Binding-site contacts:
Ligand atom C1 contacts residue SER90 of chain 1.D at 3.5 Å.
Ligand atom C7 contacts residue MET183 of chain 1.D at 3.5 Å (hydrophobic).
Ligand atom C27 contacts residue THR192 of chain 1.D at 3.2 Å.
Ligand atom C18 contacts residue GLY92 of chain 1.D at 4.0 Å.
Ligand atom C6 contacts residue TRP242 of chain 1.D at 3.7 Å (hydrophobic).
Ligand atom C21 contacts residue THR192 of chain 1.D at 3.8 Å.
Ligand atom O29 contacts residue THR184 of chain 1.D at 4.1 Å.
Ligand atom C28 contacts residue LEU147 of chain 1.D at 3.0 Å (hydrophobic).
Ligand atom C11 contacts residue SER90 of chain 1.D at 4.1 Å.
Ligand atom C2 contacts residue TYR151 of chain 1.D at 2.9 Å (hydrophobic).
Ligand atom C10 contacts residue TYR151 of chain 1.D at 4.1 Å (hydrophobic).
Ligand atom C28 contacts residue GLY92 of chain 1.D at 3.4 Å.
Ligand atom C27 contacts residue MET183 of chain 1.D at 4.0 Å (hydrophobic).
Ligand atom C26 contacts residue THR148 of chain 1.D at 3.4 Å.
Ligand atom O11 contacts residue GLY92 of chain 1.D at 4.0 Å.
Ligand atom C12 contacts residue GLY92 of chain 1.D at 3.7 Å.
Ligand atom O11 contacts residue THR91 of chain 1.D at 3.4 Å (h-bond).
Ligand atom C23 contacts residue LEU147 of chain 1.D at 3.3 Å (hydrophobic).
Ligand atom C3 contacts residue TYR151 of chain 1.D at 3.9 Å (hydrophobic).
Ligand atom O29 contacts residue LEU17 of chain 1.D at 4.1 Å.
Ligand atom C20 contacts residue THR192 of chain 1.D at 3.2 Å.
Ligand atom C19 contacts residue THR148 of chain 1.D at 3.6 Å.
Ligand atom C16 contacts residue VAL251 of chain 1.C at 3.8 Å (hydrophobic).
Ligand atom C25 contacts residue MET183 of chain 1.D at 3.3 Å (hydrophobic).
Ligand atom C19 contacts residue TYR151 of chain 1.D at 3.1 Å (hydrophobic).
Ligand atom O11 contacts residue SER90 of chain 1.D at 3.2 Å.
Ligand atom C34 contacts residue THR192 of chain 1.D at 3.1 Å.
Ligand atom C25 contacts residue GLY182 of chain 1.D at 3.6 Å.
Ligand atom C15 contacts residue MET183 of chain 1.D at 4.0 Å (hydrophobic).
Ligand atom C1 contacts residue TYR151 of chain 1.D at 3.6 Å (hydrophobic).
Ligand atom C32 contacts residue TYR151 of chain 1.D at 3.6 Å (hydrophobic).
Ligand atom O33 contacts residue TYR151 of chain 1.D at 3.1 Å (h-bond).
Ligand atom O32 contacts residue ILE136 of chain 1.D at 4.1 Å.
Ligand atom O32 contacts residue ASN86 of chain 1.D at 3.9 Å.
Ligand atom C30 contacts residue TYR151 of chain 1.D at 3.9 Å (hydrophobic).
Ligand atom C17 contacts residue LEU147 of chain 1.D at 4.1 Å (hydrophobic).
Ligand atom C2 contacts residue SER90 of chain 1.D at 3.6 Å.
Ligand atom C6 contacts residue MET183 of chain 1.D at 4.0 Å (hydrophobic).
Ligand atom C25 contacts residue THR184 of chain 1.D at 3.9 Å.
Ligand atom C24 contacts residue SER138 of chain 1.D at 3.1 Å.

Sequence of chain 1.D:
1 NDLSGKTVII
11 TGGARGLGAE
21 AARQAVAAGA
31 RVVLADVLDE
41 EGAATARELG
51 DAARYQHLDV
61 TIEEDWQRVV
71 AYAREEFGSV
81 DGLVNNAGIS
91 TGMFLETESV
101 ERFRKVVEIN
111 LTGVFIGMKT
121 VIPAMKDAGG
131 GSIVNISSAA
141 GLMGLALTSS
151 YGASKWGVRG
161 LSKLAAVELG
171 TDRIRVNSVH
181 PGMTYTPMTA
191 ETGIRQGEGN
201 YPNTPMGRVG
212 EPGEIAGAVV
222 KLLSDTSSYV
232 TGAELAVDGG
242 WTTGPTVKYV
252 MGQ

Sequence of chain 1.C:
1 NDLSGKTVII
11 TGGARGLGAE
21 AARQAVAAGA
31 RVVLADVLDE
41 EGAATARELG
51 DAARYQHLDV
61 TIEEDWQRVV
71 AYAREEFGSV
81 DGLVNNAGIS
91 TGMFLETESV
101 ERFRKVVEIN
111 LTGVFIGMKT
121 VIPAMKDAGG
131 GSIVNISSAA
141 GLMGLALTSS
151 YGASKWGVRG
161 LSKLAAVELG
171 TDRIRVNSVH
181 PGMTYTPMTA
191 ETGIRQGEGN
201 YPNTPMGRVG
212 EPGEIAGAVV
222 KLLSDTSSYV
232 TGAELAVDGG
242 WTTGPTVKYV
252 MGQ

This protein binds this small molecule.
Small molecule (SMILES): CC1(C)[C@@H](OC(=O)CCC(=O)O)CC[C@]2(C)[C@H]3C(=O)C=C4[C@@H]5C[C@@](C)(C(=O)O)CC[C@]5(C)CC[C@@]4(C)[C@]3(C)CC[C@@H]12